Sequence of chain 1.C:
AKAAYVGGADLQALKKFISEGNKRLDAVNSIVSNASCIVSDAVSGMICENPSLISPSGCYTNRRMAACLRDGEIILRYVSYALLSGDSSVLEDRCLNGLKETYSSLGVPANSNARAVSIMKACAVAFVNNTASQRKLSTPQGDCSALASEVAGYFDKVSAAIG

Sequence of chain 1.B:
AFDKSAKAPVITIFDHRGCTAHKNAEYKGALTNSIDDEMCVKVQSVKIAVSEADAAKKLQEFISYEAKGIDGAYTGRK

Sequence of chain 1.D:
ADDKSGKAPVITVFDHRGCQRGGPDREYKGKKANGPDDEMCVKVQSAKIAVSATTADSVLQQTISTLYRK

Binding-site contacts:
Ligand atom CHA contacts residue CYS19 of chain 1.D at 3.3 Å (hydrophobic).
Ligand atom NC contacts residue ARG21 of chain 1.D at 3.4 Å (salt-bridge).
Ligand atom C1C contacts residue ARG21 of chain 1.D at 3.5 Å.
Ligand atom O1C contacts residue LYS43 of chain 1.D at 2.5 Å (salt-bridge).
Ligand atom OD contacts residue GLU27 of chain 1.D at 3.3 Å (salt-bridge).
Ligand atom C4D contacts residue ASP25 of chain 1.D at 3.4 Å.
Ligand atom CAA contacts residue CYS19 of chain 1.D at 1.9 Å (hydrophobic).
Ligand atom CBA contacts residue TYR65 of chain 1.B at 3.3 Å (hydrophobic).
Ligand atom CAA contacts residue LYS78 of chain 1.B at 3.4 Å.
Ligand atom ND contacts residue ARG21 of chain 1.D at 3.6 Å (salt-bridge).
Ligand atom C4B contacts residue ARG21 of chain 1.D at 3.5 Å.
Ligand atom CMD contacts residue GLU39 of chain 1.D at 3.2 Å.
Ligand atom CMA contacts residue GLN20 of chain 1.D at 3.5 Å.
Ligand atom C4D contacts residue GLU27 of chain 1.D at 3.6 Å.
Ligand atom CMB contacts residue TYR65 of chain 1.B at 3.3 Å (hydrophobic).
Ligand atom CBD contacts residue ASP38 of chain 1.D at 3.2 Å.
Ligand atom C4A contacts residue CYS19 of chain 1.D at 3.2 Å (hydrophobic).
Ligand atom OD contacts residue TYR28 of chain 1.D at 2.8 Å (h-bond).
Ligand atom CBA contacts residue LYS78 of chain 1.B at 3.5 Å.
Ligand atom CGC contacts residue TYR19 of chain 1.C at 3.5 Å (hydrophobic).
Ligand atom OA contacts residue SER66 of chain 1.A at 3.4 Å.
Ligand atom O1B contacts residue ARG21 of chain 1.D at 3.0 Å (salt-bridge).
Ligand atom C3A contacts residue CYS19 of chain 1.D at 2.6 Å (hydrophobic).
Ligand atom CBA contacts residue CYS19 of chain 1.D at 3.1 Å (hydrophobic).
Ligand atom OA contacts residue SER69 of chain 1.A at 3.4 Å.
Ligand atom ND contacts residue GLU27 of chain 1.D at 2.9 Å (salt-bridge).
Ligand atom CBD contacts residue MET40 of chain 1.D at 3.2 Å (hydrophobic).
Ligand atom CMC contacts residue TYR19 of chain 1.C at 3.5 Å (hydrophobic).
Ligand atom O2B contacts residue ARG21 of chain 1.D at 2.8 Å (salt-bridge).
Ligand atom CAB contacts residue ILE63 of chain 1.B at 3.6 Å (hydrophobic).
Ligand atom NB contacts residue ARG21 of chain 1.D at 3.6 Å (salt-bridge).
Ligand atom CGB contacts residue ARG21 of chain 1.D at 3.6 Å.
Ligand atom CGC contacts residue LYS43 of chain 1.D at 3.4 Å.
Ligand atom CMD contacts residue MET40 of chain 1.D at 3.5 Å (hydrophobic).
Ligand atom CMB contacts residue ILE68 of chain 1.A at 3.5 Å (hydrophobic).
Ligand atom O1C contacts residue TYR19 of chain 1.C at 2.6 Å (h-bond).
Ligand atom CHB contacts residue ARG21 of chain 1.D at 3.2 Å.
Ligand atom C2A contacts residue GLN20 of chain 1.D at 3.5 Å.
Ligand atom C1D contacts residue ASP25 of chain 1.D at 3.4 Å.
Ligand atom ND contacts residue ASP25 of chain 1.D at 3.6 Å (salt-bridge).

The small molecule below binds the protein below.
Small molecule (SMILES): C=CC1=C(C)[C@@H](CC2=N/C(=C\c3[nH]c(/C=C4\NC(=O)C(C)=C4CC)c(C)c3CCC(=O)O)C(/C=C/C(=O)O)=C2C)NC1=O

Sequence of chain 1.A:
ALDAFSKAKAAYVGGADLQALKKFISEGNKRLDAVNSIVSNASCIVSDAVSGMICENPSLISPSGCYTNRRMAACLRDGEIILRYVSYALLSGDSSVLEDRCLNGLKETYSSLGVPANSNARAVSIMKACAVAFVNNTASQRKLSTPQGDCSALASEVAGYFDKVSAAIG